Binding-site contacts:
Ligand atom O2 contacts residue HIS628 of chain 5.F at 3.4 Å (h-bond).
Ligand atom O2 contacts residue HIS630 of chain 5.I at 3.5 Å.
Ligand atom N1 contacts residue PHE629 of chain 5.F at 4.2 Å.
Ligand atom C4 contacts residue HIS630 of chain 5.I at 3.2 Å.
Ligand atom N1 contacts residue HIS628 of chain 5.F at 2.3 Å (h-bond).
Ligand atom C5 contacts residue HIS628 of chain 5.F at 3.9 Å.
Ligand atom N4 contacts residue PHE629 of chain 5.I at 4.4 Å.
Ligand atom C2 contacts residue GLY627 of chain 5.F at 4.1 Å.
Ligand atom N4 contacts residue PRO631 of chain 5.I at 4.4 Å.
Ligand atom N3 contacts residue HIS630 of chain 5.I at 2.6 Å (h-bond).
Ligand atom N1 contacts residue TRP607 of chain 5.I at 4.5 Å.
Ligand atom C2 contacts residue HIS628 of chain 5.F at 3.3 Å.
Ligand atom O2 contacts residue ASP626 of chain 5.F at 3.6 Å (salt-bridge).
Ligand atom N4 contacts residue HIS630 of chain 5.I at 3.0 Å.
Ligand atom C5 contacts residue PHE629 of chain 5.I at 4.0 Å (hydrophobic).
Ligand atom C5 contacts residue HIS630 of chain 5.I at 4.3 Å.
Ligand atom C4 contacts residue HIS628 of chain 5.F at 4.5 Å.
Ligand atom C2 contacts residue HIS630 of chain 5.I at 3.2 Å.
Ligand atom C6 contacts residue PHE629 of chain 5.F at 4.0 Å (hydrophobic).
Ligand atom C6 contacts residue HIS628 of chain 5.F at 2.7 Å.
Ligand atom O2 contacts residue GLY627 of chain 5.F at 3.4 Å.
Ligand atom N1 contacts residue HIS630 of chain 5.I at 4.2 Å.
Ligand atom N3 contacts residue HIS628 of chain 5.F at 4.3 Å.

Sequence of chain 5.F:
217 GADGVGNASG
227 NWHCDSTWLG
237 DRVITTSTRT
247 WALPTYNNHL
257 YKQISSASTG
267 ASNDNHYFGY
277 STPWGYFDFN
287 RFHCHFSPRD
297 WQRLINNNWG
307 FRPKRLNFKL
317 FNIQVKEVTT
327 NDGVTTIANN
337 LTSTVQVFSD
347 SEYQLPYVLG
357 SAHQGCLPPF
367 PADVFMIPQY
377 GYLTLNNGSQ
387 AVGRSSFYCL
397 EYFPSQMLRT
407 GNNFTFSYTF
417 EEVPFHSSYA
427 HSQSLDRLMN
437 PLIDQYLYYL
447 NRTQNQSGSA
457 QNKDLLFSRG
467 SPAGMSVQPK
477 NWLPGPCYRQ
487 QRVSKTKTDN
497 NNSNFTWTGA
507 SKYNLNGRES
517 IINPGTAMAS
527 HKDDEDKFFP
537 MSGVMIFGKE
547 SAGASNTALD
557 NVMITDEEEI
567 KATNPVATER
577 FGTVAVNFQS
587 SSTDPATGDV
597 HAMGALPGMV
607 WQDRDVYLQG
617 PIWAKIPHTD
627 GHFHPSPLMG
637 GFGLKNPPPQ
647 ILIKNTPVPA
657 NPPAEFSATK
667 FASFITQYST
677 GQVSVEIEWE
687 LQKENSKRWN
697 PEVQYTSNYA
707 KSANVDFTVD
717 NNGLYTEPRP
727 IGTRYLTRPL

Sequence of chain 5.I:
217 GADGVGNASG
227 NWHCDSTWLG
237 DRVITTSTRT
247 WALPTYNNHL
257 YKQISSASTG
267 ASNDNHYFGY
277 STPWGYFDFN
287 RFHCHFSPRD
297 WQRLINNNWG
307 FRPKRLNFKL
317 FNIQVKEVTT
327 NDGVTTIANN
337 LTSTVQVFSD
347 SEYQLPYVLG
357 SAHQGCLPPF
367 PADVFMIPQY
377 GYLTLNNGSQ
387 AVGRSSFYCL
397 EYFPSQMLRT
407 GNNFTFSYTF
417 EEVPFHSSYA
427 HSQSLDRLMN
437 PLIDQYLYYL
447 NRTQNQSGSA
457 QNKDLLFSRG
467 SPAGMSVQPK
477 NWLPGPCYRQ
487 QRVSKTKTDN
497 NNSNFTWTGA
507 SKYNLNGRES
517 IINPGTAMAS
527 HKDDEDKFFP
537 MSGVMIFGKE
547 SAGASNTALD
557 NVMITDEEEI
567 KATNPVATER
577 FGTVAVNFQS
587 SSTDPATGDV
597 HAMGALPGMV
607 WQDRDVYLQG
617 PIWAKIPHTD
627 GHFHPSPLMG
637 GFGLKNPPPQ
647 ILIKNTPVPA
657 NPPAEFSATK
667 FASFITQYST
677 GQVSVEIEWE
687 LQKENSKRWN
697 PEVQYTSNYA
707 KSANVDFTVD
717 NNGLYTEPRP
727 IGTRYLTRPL

A small-molecule ligand and the protein it binds are described below.
Small molecule (SMILES): Nc1ccnc(=O)[nH]1